Sequence of chain 8.A:
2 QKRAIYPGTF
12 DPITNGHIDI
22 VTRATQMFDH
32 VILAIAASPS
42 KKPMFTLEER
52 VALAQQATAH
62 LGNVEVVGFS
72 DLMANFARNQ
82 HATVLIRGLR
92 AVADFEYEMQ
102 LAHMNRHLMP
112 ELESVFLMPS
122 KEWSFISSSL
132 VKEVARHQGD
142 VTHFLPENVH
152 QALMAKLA

Sequence of chain 9.A:
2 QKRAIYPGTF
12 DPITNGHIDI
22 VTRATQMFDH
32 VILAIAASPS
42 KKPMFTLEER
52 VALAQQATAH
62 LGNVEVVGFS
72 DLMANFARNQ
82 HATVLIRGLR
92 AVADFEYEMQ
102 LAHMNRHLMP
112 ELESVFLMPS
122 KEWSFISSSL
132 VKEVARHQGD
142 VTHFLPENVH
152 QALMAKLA

Binding-site contacts:
Ligand atom C contacts residue LEU73 of chain 8.A at 3.6 Å (hydrophobic).
Ligand atom F2 contacts residue LEU73 of chain 8.A at 3.8 Å.
Ligand atom C3 contacts residue VAL135 of chain 9.A at 3.9 Å (hydrophobic).
Ligand atom C6 contacts residue LEU73 of chain 8.A at 3.7 Å (hydrophobic).
Ligand atom C1 contacts residue MET105 of chain 8.A at 3.8 Å (hydrophobic).
Ligand atom O contacts residue LEU73 of chain 8.A at 3.5 Å.
Ligand atom O contacts residue ASN106 of chain 8.A at 2.6 Å (h-bond).
Ligand atom C2 contacts residue LEU102 of chain 8.A at 3.4 Å (hydrophobic).
Ligand atom C5 contacts residue MET74 of chain 8.A at 3.9 Å (hydrophobic).
Ligand atom O contacts residue ALA75 of chain 8.A at 3.2 Å (h-bond).
Ligand atom N1 contacts residue MET74 of chain 8.A at 2.9 Å (h-bond).
Ligand atom F1 contacts residue ALA37 of chain 8.A at 4.0 Å.
Ligand atom C2 contacts residue VAL135 of chain 9.A at 3.6 Å (hydrophobic).
Ligand atom C1 contacts residue ASN106 of chain 8.A at 3.1 Å.
Ligand atom C5 contacts residue GLU134 of chain 9.A at 3.9 Å.
Ligand atom C3 contacts residue LEU102 of chain 8.A at 3.7 Å (hydrophobic).
Ligand atom C2 contacts residue MET105 of chain 8.A at 3.6 Å (hydrophobic).
Ligand atom C7 contacts residue HIS138 of chain 9.A at 3.8 Å.
Ligand atom F2 contacts residue ASP72 of chain 8.A at 2.9 Å.
Ligand atom F2 contacts residue HIS138 of chain 9.A at 3.3 Å.
Ligand atom C1 contacts residue VAL135 of chain 9.A at 4.1 Å (hydrophobic).
Ligand atom F contacts residue HIS138 of chain 9.A at 3.1 Å.
Ligand atom C1 contacts residue LEU102 of chain 8.A at 3.7 Å (hydrophobic).
Ligand atom C4 contacts residue GLU134 of chain 9.A at 3.7 Å.
Ligand atom N1 contacts residue LEU73 of chain 8.A at 3.8 Å.
Ligand atom N contacts residue GLU134 of chain 9.A at 2.8 Å (salt-bridge).
Ligand atom C6 contacts residue MET74 of chain 8.A at 3.8 Å (hydrophobic).
Ligand atom C1 contacts residue LEU109 of chain 8.A at 3.7 Å (hydrophobic).
Ligand atom C contacts residue ASN106 of chain 8.A at 3.2 Å.
Ligand atom C contacts residue MET74 of chain 8.A at 3.9 Å (hydrophobic).
Ligand atom C7 contacts residue ASP72 of chain 8.A at 4.0 Å.
Ligand atom F contacts residue SO41 of chain 8.D at 3.8 Å.
Ligand atom F1 contacts residue MET74 of chain 8.A at 3.7 Å.
Ligand atom C contacts residue LEU109 of chain 8.A at 4.1 Å (hydrophobic).
Ligand atom F2 contacts residue MET74 of chain 8.A at 3.9 Å.
Ligand atom F contacts residue GLU134 of chain 9.A at 3.4 Å.
Ligand atom C3 contacts residue GLU134 of chain 9.A at 4.0 Å.
Ligand atom O contacts residue LEU109 of chain 8.A at 3.8 Å.
Ligand atom O contacts residue MET74 of chain 8.A at 3.3 Å.
Ligand atom F1 contacts residue PHE70 of chain 8.A at 3.9 Å.

The small molecule below binds the protein below.
Small molecule (SMILES): Oc1cccc2nc(C(F)(F)F)[nH]c12